A small-molecule ligand and the protein it binds are described below.
Small molecule (SMILES): COc1cc2nccc(Oc3ccc(NC(=O)c4c(C)n(C)n(-c5ccccc5)c4=O)cc3F)c2cc1OC

Sequence of chain 1.A:
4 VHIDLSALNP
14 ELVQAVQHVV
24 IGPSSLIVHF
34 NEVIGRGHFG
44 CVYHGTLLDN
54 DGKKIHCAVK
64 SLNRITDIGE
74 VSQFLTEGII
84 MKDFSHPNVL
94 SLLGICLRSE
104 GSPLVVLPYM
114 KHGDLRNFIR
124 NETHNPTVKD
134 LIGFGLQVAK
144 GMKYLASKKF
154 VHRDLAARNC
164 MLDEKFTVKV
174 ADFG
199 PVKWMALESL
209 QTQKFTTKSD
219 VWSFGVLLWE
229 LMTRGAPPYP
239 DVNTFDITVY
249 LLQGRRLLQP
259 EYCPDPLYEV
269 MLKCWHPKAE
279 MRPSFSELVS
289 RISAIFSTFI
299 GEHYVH

Binding-site contacts:
Ligand atom O4 contacts residue ALA174 of chain 1.A at 3.6 Å.
Ligand atom O4 contacts residue ASP175 of chain 1.A at 2.8 Å (salt-bridge).
Ligand atom N3 contacts residue PHE176 of chain 1.A at 3.7 Å.
Ligand atom O2 contacts residue ILE37 of chain 1.A at 3.6 Å.
Ligand atom C20 contacts residue PHE176 of chain 1.A at 3.6 Å (hydrophobic).
Ligand atom C14 contacts residue LEU110 of chain 1.A at 3.0 Å (hydrophobic).
Ligand atom C22 contacts residue ASP175 of chain 1.A at 3.6 Å.
Ligand atom C2 contacts residue ILE37 of chain 1.A at 3.4 Å (hydrophobic).
Ligand atom C11 contacts residue MET113 of chain 1.A at 3.3 Å (hydrophobic).
Ligand atom C22 contacts residue PHE176 of chain 1.A at 3.0 Å (hydrophobic).
Ligand atom C4 contacts residue ILE37 of chain 1.A at 3.6 Å (hydrophobic).
Ligand atom C3 contacts residue MET113 of chain 1.A at 3.2 Å (hydrophobic).
Ligand atom C27 contacts residue PHE77 of chain 1.A at 3.4 Å (hydrophobic).
Ligand atom C16 contacts residue LEU93 of chain 1.A at 3.6 Å (hydrophobic).
Ligand atom C27 contacts residue GLU80 of chain 1.A at 3.6 Å.
Ligand atom C5 contacts residue MET164 of chain 1.A at 3.5 Å (hydrophobic).
Ligand atom N1 contacts residue MET113 of chain 1.A at 2.9 Å (h-bond).
Ligand atom C28 contacts residue PHE77 of chain 1.A at 3.6 Å (hydrophobic).
Ligand atom F1 contacts residue VAL45 of chain 1.A at 3.2 Å.
Ligand atom O5 contacts residue VAL108 of chain 1.A at 3.5 Å.
Ligand atom C15 contacts residue LEU110 of chain 1.A at 3.4 Å (hydrophobic).
Ligand atom O1 contacts residue PHE42 of chain 1.A at 3.7 Å.
Ligand atom C11 contacts residue TYR112 of chain 1.A at 3.4 Å (hydrophobic).
Ligand atom C13 contacts residue LEU110 of chain 1.A at 3.5 Å (hydrophobic).
Ligand atom C17 contacts residue PHE42 of chain 1.A at 3.6 Å (hydrophobic).
Ligand atom C7 contacts residue ALA61 of chain 1.A at 3.5 Å (hydrophobic).
Ligand atom C20 contacts residue MET84 of chain 1.A at 3.5 Å (hydrophobic).
Ligand atom C8 contacts residue ALA61 of chain 1.A at 3.6 Å (hydrophobic).
Ligand atom C10 contacts residue PHE42 of chain 1.A at 3.6 Å (hydrophobic).
Ligand atom N3 contacts residue MET84 of chain 1.A at 3.4 Å (h-bond).
Ligand atom C29 contacts residue GLU80 of chain 1.A at 3.3 Å.
Ligand atom C23 contacts residue MET84 of chain 1.A at 3.4 Å (hydrophobic).
Ligand atom N2 contacts residue LEU110 of chain 1.A at 3.7 Å.
Ligand atom C7 contacts residue MET113 of chain 1.A at 3.5 Å (hydrophobic).
Ligand atom C28 contacts residue GLU80 of chain 1.A at 3.0 Å.
Ligand atom C1 contacts residue ILE37 of chain 1.A at 3.3 Å (hydrophobic).
Ligand atom C23 contacts residue PHE176 of chain 1.A at 3.3 Å (hydrophobic).
Ligand atom C4 contacts residue MET164 of chain 1.A at 3.7 Å (hydrophobic).
Ligand atom C7 contacts residue PRO111 of chain 1.A at 3.3 Å (hydrophobic).
Ligand atom C12 contacts residue PHE42 of chain 1.A at 3.7 Å (hydrophobic).